Sequence of chain 1.C:
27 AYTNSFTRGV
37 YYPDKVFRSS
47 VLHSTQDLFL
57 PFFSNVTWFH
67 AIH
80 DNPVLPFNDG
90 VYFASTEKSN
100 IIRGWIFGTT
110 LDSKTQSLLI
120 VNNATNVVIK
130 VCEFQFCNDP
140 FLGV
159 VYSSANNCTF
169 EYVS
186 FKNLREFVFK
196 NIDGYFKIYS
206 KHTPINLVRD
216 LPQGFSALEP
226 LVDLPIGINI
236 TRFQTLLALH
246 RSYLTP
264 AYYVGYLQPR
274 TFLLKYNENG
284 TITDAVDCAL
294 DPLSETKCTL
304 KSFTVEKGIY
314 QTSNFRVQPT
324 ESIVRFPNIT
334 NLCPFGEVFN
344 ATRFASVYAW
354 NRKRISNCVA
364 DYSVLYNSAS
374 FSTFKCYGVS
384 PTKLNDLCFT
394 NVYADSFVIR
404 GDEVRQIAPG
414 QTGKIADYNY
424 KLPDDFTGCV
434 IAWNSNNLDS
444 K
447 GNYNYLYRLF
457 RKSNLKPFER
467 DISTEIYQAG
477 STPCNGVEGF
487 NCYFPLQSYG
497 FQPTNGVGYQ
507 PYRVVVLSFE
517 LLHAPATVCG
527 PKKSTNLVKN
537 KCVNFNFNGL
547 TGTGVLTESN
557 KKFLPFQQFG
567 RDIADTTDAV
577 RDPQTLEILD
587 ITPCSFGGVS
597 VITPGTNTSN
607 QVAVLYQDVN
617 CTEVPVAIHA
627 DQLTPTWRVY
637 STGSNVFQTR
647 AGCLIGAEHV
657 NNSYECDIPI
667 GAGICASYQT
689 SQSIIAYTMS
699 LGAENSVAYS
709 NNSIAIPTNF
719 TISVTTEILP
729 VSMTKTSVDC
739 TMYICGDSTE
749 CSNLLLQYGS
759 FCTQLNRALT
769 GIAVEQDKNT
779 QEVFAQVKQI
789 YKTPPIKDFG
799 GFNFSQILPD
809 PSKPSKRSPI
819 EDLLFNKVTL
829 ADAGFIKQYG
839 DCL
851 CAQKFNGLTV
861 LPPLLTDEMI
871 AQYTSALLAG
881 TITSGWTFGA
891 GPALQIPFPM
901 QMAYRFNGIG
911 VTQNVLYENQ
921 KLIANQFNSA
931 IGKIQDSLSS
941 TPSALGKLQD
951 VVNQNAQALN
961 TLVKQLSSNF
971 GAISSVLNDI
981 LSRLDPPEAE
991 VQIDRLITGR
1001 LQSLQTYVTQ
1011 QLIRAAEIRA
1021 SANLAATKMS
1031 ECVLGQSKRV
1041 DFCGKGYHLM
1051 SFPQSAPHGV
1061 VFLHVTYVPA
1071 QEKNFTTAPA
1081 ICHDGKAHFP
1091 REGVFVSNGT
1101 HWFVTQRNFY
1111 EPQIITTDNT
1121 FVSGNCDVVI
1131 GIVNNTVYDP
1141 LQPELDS

Sequence of chain 1.A:
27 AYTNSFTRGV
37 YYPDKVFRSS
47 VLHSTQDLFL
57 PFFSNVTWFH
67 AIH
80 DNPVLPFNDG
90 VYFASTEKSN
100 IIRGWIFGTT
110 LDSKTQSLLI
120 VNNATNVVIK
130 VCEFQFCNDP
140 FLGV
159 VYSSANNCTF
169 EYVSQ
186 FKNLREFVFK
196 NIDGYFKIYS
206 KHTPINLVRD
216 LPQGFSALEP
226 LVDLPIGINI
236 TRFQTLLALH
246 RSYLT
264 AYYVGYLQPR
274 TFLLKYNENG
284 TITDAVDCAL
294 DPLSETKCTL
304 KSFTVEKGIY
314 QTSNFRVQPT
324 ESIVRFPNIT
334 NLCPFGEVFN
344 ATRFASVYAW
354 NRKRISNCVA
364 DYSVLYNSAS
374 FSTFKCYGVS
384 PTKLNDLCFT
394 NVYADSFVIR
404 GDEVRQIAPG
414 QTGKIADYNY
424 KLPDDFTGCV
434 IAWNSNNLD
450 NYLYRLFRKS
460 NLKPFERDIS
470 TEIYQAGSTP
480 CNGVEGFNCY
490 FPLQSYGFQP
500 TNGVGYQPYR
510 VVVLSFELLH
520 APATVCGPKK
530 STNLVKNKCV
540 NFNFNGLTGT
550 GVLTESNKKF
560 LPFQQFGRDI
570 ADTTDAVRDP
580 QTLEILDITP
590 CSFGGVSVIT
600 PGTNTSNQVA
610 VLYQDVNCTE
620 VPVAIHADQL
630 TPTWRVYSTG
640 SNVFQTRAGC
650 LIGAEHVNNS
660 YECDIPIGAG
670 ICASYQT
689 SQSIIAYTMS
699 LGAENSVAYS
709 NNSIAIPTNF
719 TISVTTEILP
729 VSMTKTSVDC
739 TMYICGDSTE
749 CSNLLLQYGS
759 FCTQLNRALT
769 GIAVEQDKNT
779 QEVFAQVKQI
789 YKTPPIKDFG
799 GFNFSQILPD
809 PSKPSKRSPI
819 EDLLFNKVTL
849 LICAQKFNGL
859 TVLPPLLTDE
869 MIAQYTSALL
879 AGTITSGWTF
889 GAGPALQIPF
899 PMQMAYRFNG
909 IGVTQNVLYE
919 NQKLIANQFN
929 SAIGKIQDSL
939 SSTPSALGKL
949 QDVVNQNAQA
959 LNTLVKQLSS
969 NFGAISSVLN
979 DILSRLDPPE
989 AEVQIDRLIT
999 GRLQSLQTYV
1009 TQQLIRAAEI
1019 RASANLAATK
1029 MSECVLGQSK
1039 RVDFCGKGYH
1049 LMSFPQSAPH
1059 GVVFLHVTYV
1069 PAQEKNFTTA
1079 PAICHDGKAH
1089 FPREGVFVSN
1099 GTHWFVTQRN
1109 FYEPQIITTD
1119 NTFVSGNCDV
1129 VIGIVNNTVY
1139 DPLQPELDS

This small molecule binds to this protein.
Small molecule (SMILES): CC(=O)N[C@@H]1[C@@H](O)[C@H](O)[C@@H](CO)O[C@H]1O

Binding-site contacts:
Ligand atom C2 contacts residue ASN282 of chain 1.A at 2.4 Å.
Ligand atom C8 contacts residue GLU281 of chain 1.A at 3.5 Å.
Ligand atom N2 contacts residue GLU281 of chain 1.A at 2.7 Å (salt-bridge).
Ligand atom C6 contacts residue LYS558 of chain 1.C at 4.3 Å.
Ligand atom C3 contacts residue GLU281 of chain 1.A at 3.8 Å.
Ligand atom C4 contacts residue ASN282 of chain 1.A at 4.2 Å.
Ligand atom O6 contacts residue LYS558 of chain 1.C at 3.1 Å.
Ligand atom O3 contacts residue GLU281 of chain 1.A at 4.3 Å.
Ligand atom C8 contacts residue THR284 of chain 1.A at 4.3 Å.
Ligand atom N2 contacts residue ASN280 of chain 1.A at 4.5 Å.
Ligand atom C3 contacts residue ASN282 of chain 1.A at 3.7 Å.
Ligand atom C7 contacts residue GLU281 of chain 1.A at 3.5 Å.
Ligand atom O7 contacts residue ASN282 of chain 1.A at 4.4 Å.
Ligand atom C1 contacts residue ASN282 of chain 1.A at 1.4 Å.
Ligand atom C2 contacts residue GLU281 of chain 1.A at 3.5 Å.
Ligand atom C8 contacts residue ASN280 of chain 1.A at 3.0 Å.
Ligand atom N2 contacts residue ASN282 of chain 1.A at 2.7 Å (h-bond).
Ligand atom O5 contacts residue ASN282 of chain 1.A at 2.4 Å (h-bond).
Ligand atom C7 contacts residue ASN280 of chain 1.A at 4.2 Å.
Ligand atom C7 contacts residue ASN282 of chain 1.A at 3.8 Å.
Ligand atom C5 contacts residue ASN282 of chain 1.A at 3.7 Å.
Ligand atom C1 contacts residue GLU281 of chain 1.A at 3.8 Å.